Sequence of chain 1.A:
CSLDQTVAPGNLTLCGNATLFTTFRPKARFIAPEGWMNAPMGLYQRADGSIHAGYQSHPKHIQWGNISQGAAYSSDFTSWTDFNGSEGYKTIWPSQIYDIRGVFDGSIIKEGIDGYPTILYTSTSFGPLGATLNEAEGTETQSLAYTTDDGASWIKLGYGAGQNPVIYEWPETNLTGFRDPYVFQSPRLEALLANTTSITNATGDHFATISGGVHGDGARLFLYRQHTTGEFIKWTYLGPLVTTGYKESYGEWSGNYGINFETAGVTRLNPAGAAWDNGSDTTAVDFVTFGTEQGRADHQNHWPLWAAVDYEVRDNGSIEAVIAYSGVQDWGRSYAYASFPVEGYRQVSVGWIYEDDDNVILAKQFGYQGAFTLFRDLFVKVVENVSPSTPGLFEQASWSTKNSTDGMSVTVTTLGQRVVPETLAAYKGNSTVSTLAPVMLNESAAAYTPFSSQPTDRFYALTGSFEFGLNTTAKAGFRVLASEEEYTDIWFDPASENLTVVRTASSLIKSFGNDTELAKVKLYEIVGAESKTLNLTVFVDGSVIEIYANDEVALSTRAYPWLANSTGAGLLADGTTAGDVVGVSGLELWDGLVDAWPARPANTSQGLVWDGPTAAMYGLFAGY

Binding-site contacts:
Ligand atom N2 contacts residue ASN553 of chain 1.A at 2.7 Å (h-bond).
Ligand atom O7 contacts residue ASN553 of chain 1.A at 4.4 Å.
Ligand atom C8 contacts residue THR543 of chain 1.A at 4.5 Å.
Ligand atom C8 contacts residue LYS549 of chain 1.A at 3.3 Å.
Ligand atom C7 contacts residue ASN553 of chain 1.A at 3.6 Å.
Ligand atom O7 contacts residue THR543 of chain 1.A at 3.0 Å (h-bond).
Ligand atom C2 contacts residue ASN553 of chain 1.A at 2.4 Å.
Ligand atom C3 contacts residue ASN553 of chain 1.A at 3.7 Å.
Ligand atom C7 contacts residue THR543 of chain 1.A at 3.8 Å.
Ligand atom C8 contacts residue ASN553 of chain 1.A at 4.3 Å.
Ligand atom C4 contacts residue ASN553 of chain 1.A at 4.2 Å.
Ligand atom C7 contacts residue LYS549 of chain 1.A at 4.3 Å.
Ligand atom C1 contacts residue ASN553 of chain 1.A at 1.4 Å.
Ligand atom O5 contacts residue ASN553 of chain 1.A at 2.3 Å (h-bond).
Ligand atom C5 contacts residue ASN553 of chain 1.A at 3.6 Å.

The small molecule below binds the protein below.
Small molecule (SMILES): CC(=O)N[C@@H]1[C@@H](O)[C@H](O)[C@@H](CO)O[C@H]1O